This small molecule binds to this protein.
Small molecule (SMILES): Cc1ccc(CNc2cccc(C(=O)O)c2)s1

Binding-site contacts:
Ligand atom C3 contacts residue PRO121 of chain 1.A at 4.1 Å (hydrophobic).
Ligand atom C5 contacts residue GLU146 of chain 1.A at 4.0 Å.
Ligand atom C11 contacts residue ALA145 of chain 1.A at 3.7 Å (hydrophobic).
Ligand atom C3 contacts residue PHE91 of chain 1.A at 3.6 Å (hydrophobic).
Ligand atom C4 contacts residue ARG219 of chain 1.A at 3.6 Å.
Ligand atom O2 contacts residue TYR88 of chain 1.A at 2.2 Å (h-bond).
Ligand atom O2 contacts residue ARG49 of chain 1.A at 3.4 Å (salt-bridge).
Ligand atom C8 contacts residue GLU146 of chain 1.A at 3.7 Å.
Ligand atom C1 contacts residue PRO121 of chain 1.A at 3.8 Å (hydrophobic).
Ligand atom C8 contacts residue PHE91 of chain 1.A at 3.9 Å (hydrophobic).
Ligand atom O1 contacts residue TYR88 of chain 1.A at 3.9 Å.
Ligand atom C12 contacts residue TYR88 of chain 1.A at 4.1 Å (hydrophobic).
Ligand atom C9 contacts residue TRP96 of chain 1.A at 3.6 Å (hydrophobic).
Ligand atom C13 contacts residue ARG49 of chain 1.A at 3.6 Å.
Ligand atom C5 contacts residue HIS157 of chain 1.A at 3.9 Å.
Ligand atom C10 contacts residue ALA145 of chain 1.A at 3.8 Å (hydrophobic).
Ligand atom O1 contacts residue ARG49 of chain 1.A at 3.0 Å (salt-bridge).
Ligand atom C4 contacts residue HIS157 of chain 1.A at 3.5 Å.
Ligand atom C10 contacts residue PHE91 of chain 1.A at 4.2 Å (hydrophobic).
Ligand atom C13 contacts residue ALA145 of chain 1.A at 4.0 Å (hydrophobic).
Ligand atom C11 contacts residue TYR88 of chain 1.A at 4.0 Å (hydrophobic).
Ligand atom S1 contacts residue HIS157 of chain 1.A at 4.0 Å.
Ligand atom C2 contacts residue HIS157 of chain 1.A at 4.0 Å.
Ligand atom C6 contacts residue GLU146 of chain 1.A at 3.6 Å.
Ligand atom C10 contacts residue TRP96 of chain 1.A at 3.5 Å (hydrophobic).
Ligand atom C9 contacts residue PHE91 of chain 1.A at 3.7 Å (hydrophobic).
Ligand atom C3 contacts residue ARG219 of chain 1.A at 4.0 Å.
Ligand atom C9 contacts residue GLU146 of chain 1.A at 4.1 Å.
Ligand atom C13 contacts residue LEU92 of chain 1.A at 3.8 Å (hydrophobic).
Ligand atom C13 contacts residue TYR88 of chain 1.A at 3.1 Å (hydrophobic).
Ligand atom O1 contacts residue LEU92 of chain 1.A at 3.5 Å.
Ligand atom C1 contacts residue PHE91 of chain 1.A at 4.0 Å (hydrophobic).
Ligand atom O1 contacts residue TRP96 of chain 1.A at 4.1 Å.
Ligand atom C2 contacts residue PHE91 of chain 1.A at 4.0 Å (hydrophobic).
Ligand atom C11 contacts residue LEU92 of chain 1.A at 4.1 Å (hydrophobic).
Ligand atom C3 contacts residue HIS157 of chain 1.A at 3.6 Å.
Ligand atom C4 contacts residue PHE91 of chain 1.A at 3.7 Å (hydrophobic).
Ligand atom C4 contacts residue GLU146 of chain 1.A at 3.7 Å.
Ligand atom O1 contacts residue ALA145 of chain 1.A at 4.0 Å.
Ligand atom C10 contacts residue LEU92 of chain 1.A at 4.0 Å (hydrophobic).

Sequence of chain 1.A:
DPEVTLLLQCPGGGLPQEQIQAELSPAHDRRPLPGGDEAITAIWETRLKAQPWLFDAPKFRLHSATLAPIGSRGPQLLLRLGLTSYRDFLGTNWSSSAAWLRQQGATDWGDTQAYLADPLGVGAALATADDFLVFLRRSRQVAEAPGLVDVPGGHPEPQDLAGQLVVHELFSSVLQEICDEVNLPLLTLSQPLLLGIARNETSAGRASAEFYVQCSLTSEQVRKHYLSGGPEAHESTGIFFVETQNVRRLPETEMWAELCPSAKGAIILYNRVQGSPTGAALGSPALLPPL